Sequence of chain 1.D:
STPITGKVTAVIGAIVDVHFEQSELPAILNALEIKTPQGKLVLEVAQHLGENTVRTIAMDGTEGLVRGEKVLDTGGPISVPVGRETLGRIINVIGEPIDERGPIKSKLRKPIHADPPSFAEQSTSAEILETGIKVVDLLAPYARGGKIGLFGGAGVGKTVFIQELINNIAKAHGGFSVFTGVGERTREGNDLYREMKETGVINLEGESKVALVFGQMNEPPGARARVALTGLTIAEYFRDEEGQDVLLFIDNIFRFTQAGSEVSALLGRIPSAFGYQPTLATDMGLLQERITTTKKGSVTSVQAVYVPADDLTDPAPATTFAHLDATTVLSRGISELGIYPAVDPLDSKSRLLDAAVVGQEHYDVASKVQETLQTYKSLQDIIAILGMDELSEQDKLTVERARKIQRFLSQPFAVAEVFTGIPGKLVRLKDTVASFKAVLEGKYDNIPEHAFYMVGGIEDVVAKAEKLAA

Sequence of chain 1.C:
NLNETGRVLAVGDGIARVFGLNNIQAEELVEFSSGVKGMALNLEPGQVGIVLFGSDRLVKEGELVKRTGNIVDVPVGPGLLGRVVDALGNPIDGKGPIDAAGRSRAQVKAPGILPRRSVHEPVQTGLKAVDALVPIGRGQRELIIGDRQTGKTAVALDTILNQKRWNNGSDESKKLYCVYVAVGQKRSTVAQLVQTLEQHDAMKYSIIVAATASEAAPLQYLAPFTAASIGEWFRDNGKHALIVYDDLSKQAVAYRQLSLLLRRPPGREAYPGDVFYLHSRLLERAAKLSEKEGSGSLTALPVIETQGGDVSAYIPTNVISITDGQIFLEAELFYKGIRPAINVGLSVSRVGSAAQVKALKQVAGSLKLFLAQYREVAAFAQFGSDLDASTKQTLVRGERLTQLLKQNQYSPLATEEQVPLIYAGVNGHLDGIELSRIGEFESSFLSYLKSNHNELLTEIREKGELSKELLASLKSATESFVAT

The protein below binds the small molecule below.
Small molecule (SMILES): Nc1ncnc2c1ncn2[C@@H]1O[C@H](CO[P](=O)(O)O[P](=O)(O)NP(=O)(O)O)[C@@H](O)[C@H]1O

Binding-site contacts:
Ligand atom N9 contacts residue TYR351 of chain 1.D at 3.5 Å.
Ligand atom O2B contacts residue THR170 of chain 1.D at 3.0 Å (h-bond).
Ligand atom O2A contacts residue MG1 of chain 1.IA at 3.7 Å.
Ligand atom N7 contacts residue VAL171 of chain 1.D at 3.6 Å.
Ligand atom O2G contacts residue MG1 of chain 1.IA at 2.2 Å.
Ligand atom PB contacts residue MG1 of chain 1.IA at 3.4 Å.
Ligand atom O3A contacts residue GLY166 of chain 1.D at 3.7 Å.
Ligand atom O1B contacts residue VAL167 of chain 1.D at 3.4 Å (h-bond).
Ligand atom N1 contacts residue ALA427 of chain 1.D at 3.5 Å.
Ligand atom PG contacts residue MG1 of chain 1.IA at 3.4 Å.
Ligand atom O3A contacts residue GLY168 of chain 1.D at 3.0 Å (h-bond).
Ligand atom O4' contacts residue GLY166 of chain 1.D at 3.5 Å (h-bond).
Ligand atom N1 contacts residue TYR351 of chain 1.D at 3.5 Å.
Ligand atom C5' contacts residue GLY166 of chain 1.D at 3.6 Å.
Ligand atom O2G contacts residue ARG196 of chain 1.D at 3.6 Å.
Ligand atom O1A contacts residue THR170 of chain 1.D at 3.1 Å (h-bond).
Ligand atom O1A contacts residue VAL171 of chain 1.D at 2.7 Å (h-bond).
Ligand atom O1G contacts residue LYS169 of chain 1.D at 2.8 Å (salt-bridge).
Ligand atom O3' contacts residue ARG375 of chain 1.C at 3.3 Å.
Ligand atom N3B contacts residue MG1 of chain 1.IA at 3.5 Å.
Ligand atom O1G contacts residue ALA165 of chain 1.D at 3.3 Å.
Ligand atom O1A contacts residue GLY168 of chain 1.D at 3.3 Å.
Ligand atom N6 contacts residue PHE424 of chain 1.D at 3.6 Å.
Ligand atom O1G contacts residue GLY166 of chain 1.D at 3.4 Å (h-bond).
Ligand atom O1B contacts residue LYS169 of chain 1.D at 3.0 Å (salt-bridge).
Ligand atom N3B contacts residue GLY166 of chain 1.D at 3.0 Å (h-bond).
Ligand atom O1B contacts residue GLY166 of chain 1.D at 3.7 Å.
Ligand atom PB contacts residue LYS169 of chain 1.D at 3.7 Å.
Ligand atom PG contacts residue ARG375 of chain 1.C at 3.4 Å.
Ligand atom N6 contacts residue ALA427 of chain 1.D at 3.6 Å.
Ligand atom C2 contacts residue TYR351 of chain 1.D at 3.7 Å (hydrophobic).
Ligand atom C6 contacts residue ALA427 of chain 1.D at 3.7 Å (hydrophobic).
Ligand atom O1B contacts residue GLY168 of chain 1.D at 3.1 Å (h-bond).
Ligand atom N3B contacts residue ARG375 of chain 1.C at 2.9 Å (salt-bridge).
Ligand atom C5 contacts residue TYR351 of chain 1.D at 3.4 Å (hydrophobic).
Ligand atom O3G contacts residue ARG196 of chain 1.D at 2.7 Å (salt-bridge).
Ligand atom O2B contacts residue MG1 of chain 1.IA at 2.2 Å.
Ligand atom C6 contacts residue TYR351 of chain 1.D at 3.6 Å (hydrophobic).
Ligand atom C4 contacts residue TYR351 of chain 1.D at 3.5 Å (hydrophobic).
Ligand atom O3G contacts residue ARG375 of chain 1.C at 2.5 Å (salt-bridge).